Sequence of chain 1.A:
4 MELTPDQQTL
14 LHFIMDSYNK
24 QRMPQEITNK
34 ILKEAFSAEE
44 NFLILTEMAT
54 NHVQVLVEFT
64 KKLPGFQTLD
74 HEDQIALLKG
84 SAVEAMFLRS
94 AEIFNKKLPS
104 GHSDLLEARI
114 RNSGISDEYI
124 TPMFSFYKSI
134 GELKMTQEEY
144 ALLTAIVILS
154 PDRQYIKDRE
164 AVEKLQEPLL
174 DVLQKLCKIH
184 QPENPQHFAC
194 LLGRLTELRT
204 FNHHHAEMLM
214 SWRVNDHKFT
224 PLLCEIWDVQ

Binding-site contacts:
Ligand atom C30 contacts residue SER93 of chain 1.A at 3.3 Å.
Ligand atom C15 contacts residue ILE113 of chain 1.A at 3.6 Å (hydrophobic).
Ligand atom C17 contacts residue ILE34 of chain 1.A at 3.8 Å (hydrophobic).
Ligand atom F27 contacts residue LEU109 of chain 1.A at 3.8 Å.
Ligand atom C3 contacts residue ASN44 of chain 1.A at 3.7 Å.
Ligand atom O38 contacts residue ARG25 of chain 1.A at 3.6 Å (salt-bridge).
Ligand atom F27 contacts residue ILE96 of chain 1.A at 3.7 Å.
Ligand atom C34 contacts residue ILE30 of chain 1.A at 3.8 Å (hydrophobic).
Ligand atom C23 contacts residue LEU48 of chain 1.A at 3.6 Å (hydrophobic).
Ligand atom O39 contacts residue GLN24 of chain 1.A at 2.9 Å (h-bond).
Ligand atom O38 contacts residue ILE30 of chain 1.A at 3.8 Å.
Ligand atom C20 contacts residue MET126 of chain 1.A at 3.6 Å (hydrophobic).
Ligand atom N28 contacts residue SER93 of chain 1.A at 3.2 Å (h-bond).
Ligand atom O38 contacts residue ARG92 of chain 1.A at 2.8 Å (salt-bridge).
Ligand atom C23 contacts residue MET89 of chain 1.A at 3.6 Å (hydrophobic).
Ligand atom C11 contacts residue TYR130 of chain 1.A at 3.7 Å (hydrophobic).
Ligand atom F26 contacts residue ILE30 of chain 1.A at 3.5 Å.
Ligand atom O10 contacts residue MET51 of chain 1.A at 3.4 Å.
Ligand atom C11 contacts residue SER93 of chain 1.A at 3.5 Å.
Ligand atom C29 contacts residue SER93 of chain 1.A at 3.8 Å.
Ligand atom C13 contacts residue TYR130 of chain 1.A at 3.6 Å (hydrophobic).
Ligand atom C22 contacts residue PHE90 of chain 1.A at 3.7 Å (hydrophobic).
Ligand atom F27 contacts residue SER93 of chain 1.A at 3.6 Å.
Ligand atom CL25 contacts residue PHE90 of chain 1.A at 3.7 Å.
Ligand atom F26 contacts residue ILE34 of chain 1.A at 3.5 Å.
Ligand atom O37 contacts residue ARG25 of chain 1.A at 3.0 Å (salt-bridge).
Ligand atom F26 contacts residue ILE96 of chain 1.A at 3.3 Å.
Ligand atom N14 contacts residue SER93 of chain 1.A at 3.4 Å.
Ligand atom N14 contacts residue TYR130 of chain 1.A at 2.7 Å (h-bond).
Ligand atom F27 contacts residue PHE97 of chain 1.A at 3.1 Å.
Ligand atom C24 contacts residue MET89 of chain 1.A at 3.7 Å (hydrophobic).
Ligand atom C4 contacts residue LEU48 of chain 1.A at 3.8 Å (hydrophobic).
Ligand atom C13 contacts residue SER93 of chain 1.A at 3.6 Å.
Ligand atom C15 contacts residue SER93 of chain 1.A at 3.7 Å.
Ligand atom C3 contacts residue ILE47 of chain 1.A at 3.8 Å (hydrophobic).
Ligand atom C18 contacts residue SER93 of chain 1.A at 3.5 Å.
Ligand atom C23 contacts residue PHE90 of chain 1.A at 3.7 Å (hydrophobic).
Ligand atom O39 contacts residue ARG92 of chain 1.A at 3.6 Å.
Ligand atom C18 contacts residue ILE113 of chain 1.A at 3.6 Å (hydrophobic).
Ligand atom O39 contacts residue HIS55 of chain 1.A at 3.0 Å.

This protein binds this small molecule.
Small molecule (SMILES): O=C(NC1CCC(OS(=O)(=O)O)CC1)[C@H](C1CCCCC1)n1c(-c2ccc(Cl)cc2)nc2cc(F)c(F)cc21